This small molecule binds to this protein.
Small molecule (SMILES): CC(=O)N[C@H]1[C@H](O[C@H]2[C@H](O)[C@@H](NC(C)=O)CO[C@@H]2CO)O[C@H](CO)[C@@H](O[C@@H]2O[C@H](CO[C@H]3O[C@H](CO)[C@@H](O)[C@H](O[C@H]4O[C@H](CO)[C@@H](O)[C@H](O)[C@@H]4O)[C@@H]3O)[C@@H](O)[C@H](O[C@H]3O[C@H](CO)[C@@H](O)[C@H](O)[C@@H]3O)[C@@H]2O)[C@@H]1O

Binding-site contacts:
Ligand atom C2 contacts residue ASN162 of chain 1.C at 4.3 Å.
Ligand atom C6 contacts residue VAL147 of chain 1.C at 4.4 Å (hydrophobic).
Ligand atom C1 contacts residue THR163 of chain 1.C at 3.8 Å.
Ligand atom C5 contacts residue ASN162 of chain 1.C at 4.4 Å.
Ligand atom O6 contacts residue ARG157 of chain 1.C at 3.6 Å.
Ligand atom O5 contacts residue ASN162 of chain 1.C at 3.1 Å (h-bond).
Ligand atom C1 contacts residue ASN162 of chain 1.C at 3.0 Å.

Sequence of chain 1.C:
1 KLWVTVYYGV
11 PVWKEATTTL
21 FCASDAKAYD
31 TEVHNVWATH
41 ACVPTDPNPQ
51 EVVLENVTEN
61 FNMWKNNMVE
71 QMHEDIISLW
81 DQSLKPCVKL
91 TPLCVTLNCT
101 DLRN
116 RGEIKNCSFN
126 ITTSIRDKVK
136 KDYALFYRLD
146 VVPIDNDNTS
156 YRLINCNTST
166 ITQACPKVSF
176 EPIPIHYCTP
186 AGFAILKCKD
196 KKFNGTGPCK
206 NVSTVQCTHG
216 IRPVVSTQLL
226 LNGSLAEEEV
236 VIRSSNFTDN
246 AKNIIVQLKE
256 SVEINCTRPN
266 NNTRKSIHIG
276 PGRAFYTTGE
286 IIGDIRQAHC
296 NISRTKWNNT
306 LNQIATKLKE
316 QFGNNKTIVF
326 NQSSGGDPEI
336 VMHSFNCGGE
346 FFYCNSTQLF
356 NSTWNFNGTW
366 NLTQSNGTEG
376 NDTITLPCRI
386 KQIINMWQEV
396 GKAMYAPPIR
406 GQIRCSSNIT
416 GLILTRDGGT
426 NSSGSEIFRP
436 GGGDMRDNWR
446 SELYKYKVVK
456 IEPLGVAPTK